Binding-site contacts:
Ligand atom O7 contacts residue ASN12 of chain 20.D at 3.6 Å.
Ligand atom C5 contacts residue ASN12 of chain 20.D at 4.1 Å.
Ligand atom N2 contacts residue ASN12 of chain 20.D at 3.8 Å.
Ligand atom C1 contacts residue ASN12 of chain 20.D at 2.2 Å.
Ligand atom C7 contacts residue ASN12 of chain 20.D at 3.9 Å.
Ligand atom O5 contacts residue ASN12 of chain 20.D at 2.7 Å (h-bond).
Ligand atom C2 contacts residue ASN12 of chain 20.D at 3.3 Å.

The protein below binds the small molecule below.
Small molecule (SMILES): CC(=O)N[C@H]1[C@H](O[C@H]2[C@H](O)[C@@H](NC(C)=O)CO[C@@H]2CO)O[C@H](CO)[C@@H](O)[C@@H]1O

Sequence of chain 20.D:
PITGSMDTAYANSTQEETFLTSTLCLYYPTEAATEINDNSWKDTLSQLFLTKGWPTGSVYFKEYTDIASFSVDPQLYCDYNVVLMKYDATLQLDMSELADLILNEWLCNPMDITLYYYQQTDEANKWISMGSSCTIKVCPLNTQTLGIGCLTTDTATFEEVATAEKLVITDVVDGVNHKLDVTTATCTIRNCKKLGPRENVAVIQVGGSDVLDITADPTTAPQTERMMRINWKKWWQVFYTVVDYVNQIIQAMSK